A small-molecule ligand and the protein it binds are described below.
Small molecule (SMILES): Nc1ncnc2c1ncn2[C@@H]1O[C@H](CO[P](=O)(O)O[P](=O)(O)NP(=O)(O)O)[C@@H](O)[C@H]1O

Sequence of chain 1.E:
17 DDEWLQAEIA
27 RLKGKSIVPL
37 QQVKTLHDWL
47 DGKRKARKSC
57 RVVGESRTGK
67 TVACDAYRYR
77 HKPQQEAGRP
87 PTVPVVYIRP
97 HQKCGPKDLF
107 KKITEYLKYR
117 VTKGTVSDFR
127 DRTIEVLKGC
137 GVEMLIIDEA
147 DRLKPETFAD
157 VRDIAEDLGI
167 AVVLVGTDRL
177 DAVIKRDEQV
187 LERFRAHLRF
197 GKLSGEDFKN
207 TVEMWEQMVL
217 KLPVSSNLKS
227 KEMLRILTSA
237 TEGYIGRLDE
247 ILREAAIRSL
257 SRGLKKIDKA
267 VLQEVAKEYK

Binding-site contacts:
Ligand atom C2' contacts residue LYS31 of chain 1.D at 3.5 Å.
Ligand atom O1G contacts residue MG1 of chain 1.Q at 2.7 Å.
Ligand atom C2 contacts residue VAL34 of chain 1.D at 3.6 Å (hydrophobic).
Ligand atom O3G contacts residue SER62 of chain 1.D at 2.9 Å (h-bond).
Ligand atom O3' contacts residue ASP245 of chain 1.D at 2.9 Å (salt-bridge).
Ligand atom C8 contacts residue ILE241 of chain 1.D at 3.6 Å (hydrophobic).
Ligand atom C3' contacts residue LYS31 of chain 1.D at 2.8 Å.
Ligand atom PG contacts residue MG1 of chain 1.Q at 2.3 Å.
Ligand atom C8 contacts residue GLY65 of chain 1.D at 3.6 Å.
Ligand atom O1B contacts residue THR67 of chain 1.D at 2.8 Å (h-bond).
Ligand atom N3 contacts residue TRP211 of chain 1.D at 3.3 Å.
Ligand atom O3G contacts residue ARG63 of chain 1.D at 3.0 Å (salt-bridge).
Ligand atom O3A contacts residue GLY65 of chain 1.D at 3.0 Å (h-bond).
Ligand atom O3' contacts residue LYS31 of chain 1.D at 2.4 Å (salt-bridge).
Ligand atom C2 contacts residue TRP211 of chain 1.D at 3.5 Å (hydrophobic).
Ligand atom O1A contacts residue THR67 of chain 1.D at 3.0 Å (h-bond).
Ligand atom O1B contacts residue LYS66 of chain 1.D at 3.4 Å (salt-bridge).
Ligand atom O1B contacts residue MG1 of chain 1.Q at 1.9 Å.
Ligand atom O2B contacts residue THR64 of chain 1.D at 3.6 Å (h-bond).
Ligand atom PB contacts residue MG1 of chain 1.Q at 2.4 Å.
Ligand atom O2' contacts residue LYS31 of chain 1.D at 3.0 Å.
Ligand atom C2 contacts residue SER32 of chain 1.D at 3.1 Å.
Ligand atom O3A contacts residue LYS66 of chain 1.D at 3.6 Å.
Ligand atom N1 contacts residue VAL34 of chain 1.D at 3.0 Å (h-bond).
Ligand atom N3B contacts residue MG1 of chain 1.Q at 2.0 Å.
Ligand atom O2A contacts residue MG1 of chain 1.Q at 3.1 Å.
Ligand atom O2G contacts residue LYS66 of chain 1.D at 3.2 Å.
Ligand atom O1A contacts residue LYS66 of chain 1.D at 3.0 Å (salt-bridge).
Ligand atom O3A contacts residue THR64 of chain 1.D at 3.5 Å (h-bond).
Ligand atom N3 contacts residue SER32 of chain 1.D at 3.5 Å (h-bond).
Ligand atom O2G contacts residue MG1 of chain 1.Q at 2.1 Å.
Ligand atom N6 contacts residue VAL34 of chain 1.D at 3.3 Å (h-bond).
Ligand atom O2B contacts residue LYS66 of chain 1.D at 3.1 Å.
Ligand atom O1A contacts residue VAL68 of chain 1.D at 3.0 Å (h-bond).
Ligand atom C2' contacts residue ASP245 of chain 1.D at 3.3 Å.
Ligand atom O1G contacts residue ARG189 of chain 1.E at 2.9 Å (salt-bridge).
Ligand atom O2B contacts residue ARG63 of chain 1.D at 3.5 Å (salt-bridge).
Ligand atom O1A contacts residue GLY65 of chain 1.D at 3.1 Å.
Ligand atom O2' contacts residue ASP245 of chain 1.D at 2.3 Å (salt-bridge).
Ligand atom O2B contacts residue MG1 of chain 1.Q at 3.3 Å.

Sequence of chain 1.D:
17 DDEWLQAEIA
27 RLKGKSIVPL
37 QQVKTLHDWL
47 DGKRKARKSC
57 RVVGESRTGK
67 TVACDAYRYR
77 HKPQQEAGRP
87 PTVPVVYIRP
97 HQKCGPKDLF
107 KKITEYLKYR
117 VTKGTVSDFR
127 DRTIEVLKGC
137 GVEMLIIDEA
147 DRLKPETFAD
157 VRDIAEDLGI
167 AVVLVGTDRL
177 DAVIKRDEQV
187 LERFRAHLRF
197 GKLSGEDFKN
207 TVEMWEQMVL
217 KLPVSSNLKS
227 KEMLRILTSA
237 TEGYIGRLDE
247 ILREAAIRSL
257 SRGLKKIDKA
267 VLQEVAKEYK